A protein and the small-molecule ligand that binds it are described below.
Small molecule (SMILES): CC(=O)N[C@@H]1[C@@H](O)[C@H](O[C@@H]2O[C@H](CO[C@]3(C(=O)O)C[C@H](O)[C@@H](NC(C)=O)[C@H]([C@H](O)[C@H](O)CO)O3)[C@H](O)[C@H](O)[C@H]2O)[C@@H](CO)O[C@H]1O

Sequence of chain 32.B:
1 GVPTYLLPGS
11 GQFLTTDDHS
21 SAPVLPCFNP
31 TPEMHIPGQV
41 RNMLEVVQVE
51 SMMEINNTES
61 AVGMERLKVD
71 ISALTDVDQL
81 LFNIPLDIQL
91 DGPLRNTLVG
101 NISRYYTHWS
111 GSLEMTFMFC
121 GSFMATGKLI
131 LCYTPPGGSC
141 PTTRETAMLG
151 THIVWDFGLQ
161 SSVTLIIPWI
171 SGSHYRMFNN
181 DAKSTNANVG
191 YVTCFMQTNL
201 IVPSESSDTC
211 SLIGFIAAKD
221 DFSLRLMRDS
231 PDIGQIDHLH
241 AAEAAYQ

Sequence of chain 32.A:
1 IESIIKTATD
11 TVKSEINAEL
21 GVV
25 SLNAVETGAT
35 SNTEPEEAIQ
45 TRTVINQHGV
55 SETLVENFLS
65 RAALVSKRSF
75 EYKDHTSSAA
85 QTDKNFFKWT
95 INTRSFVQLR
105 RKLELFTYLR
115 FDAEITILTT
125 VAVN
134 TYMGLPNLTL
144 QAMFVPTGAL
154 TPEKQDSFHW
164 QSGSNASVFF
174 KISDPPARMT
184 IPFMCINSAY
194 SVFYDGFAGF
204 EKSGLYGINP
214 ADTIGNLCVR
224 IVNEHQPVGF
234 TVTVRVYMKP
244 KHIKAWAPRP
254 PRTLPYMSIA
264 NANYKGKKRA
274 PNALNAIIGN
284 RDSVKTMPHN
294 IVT

Binding-site contacts:
Ligand atom C10 contacts residue PRO231 of chain 32.B at 3.5 Å (hydrophobic).
Ligand atom C3 contacts residue ARG104 of chain 32.B at 3.8 Å.
Ligand atom N5 contacts residue PRO231 of chain 32.B at 2.6 Å (h-bond).
Ligand atom C3 contacts residue PRO274 of chain 32.A at 3.7 Å (hydrophobic).
Ligand atom O4 contacts residue PRO231 of chain 32.B at 3.8 Å.
Ligand atom C4 contacts residue ARG104 of chain 32.B at 3.7 Å.
Ligand atom C7 contacts residue ASN180 of chain 32.B at 3.5 Å.
Ligand atom O3 contacts residue GLY282 of chain 32.A at 3.3 Å.
Ligand atom C4 contacts residue ASN275 of chain 32.A at 3.7 Å.
Ligand atom C4 contacts residue PRO231 of chain 32.B at 3.4 Å (hydrophobic).
Ligand atom N5 contacts residue ASN275 of chain 32.A at 3.5 Å (h-bond).
Ligand atom C4 contacts residue ASP91 of chain 32.B at 3.4 Å.
Ligand atom O1B contacts residue ARG104 of chain 32.B at 2.4 Å (salt-bridge).
Ligand atom C1 contacts residue ARG104 of chain 32.B at 3.4 Å.
Ligand atom O4 contacts residue ARG95 of chain 32.B at 3.3 Å (salt-bridge).
Ligand atom O10 contacts residue ASN275 of chain 32.A at 2.7 Å (h-bond).
Ligand atom C3 contacts residue ARG95 of chain 32.B at 3.8 Å.
Ligand atom C4 contacts residue PRO274 of chain 32.A at 3.8 Å (hydrophobic).
Ligand atom C8 contacts residue ASN180 of chain 32.B at 3.0 Å.
Ligand atom O4 contacts residue ASN275 of chain 32.A at 2.8 Å (h-bond).
Ligand atom O6 contacts residue PRO274 of chain 32.A at 3.8 Å.
Ligand atom C10 contacts residue ASN275 of chain 32.A at 3.2 Å.
Ligand atom O1B contacts residue ASP91 of chain 32.B at 3.8 Å.
Ligand atom C5 contacts residue PRO231 of chain 32.B at 3.4 Å (hydrophobic).
Ligand atom O10 contacts residue LYS270 of chain 32.A at 3.0 Å (salt-bridge).
Ligand atom O3 contacts residue PRO274 of chain 32.A at 3.6 Å.
Ligand atom O7 contacts residue ASN180 of chain 32.B at 3.2 Å (h-bond).
Ligand atom O4 contacts residue ASP232 of chain 32.B at 2.9 Å (salt-bridge).
Ligand atom C11 contacts residue ILE233 of chain 32.B at 3.5 Å (hydrophobic).
Ligand atom C5 contacts residue ASN275 of chain 32.A at 3.5 Å.
Ligand atom C4 contacts residue ASP232 of chain 32.B at 3.5 Å.
Ligand atom O7 contacts residue PRO274 of chain 32.A at 3.5 Å.
Ligand atom O7 contacts residue LYS270 of chain 32.A at 3.4 Å (salt-bridge).
Ligand atom C11 contacts residue ASP232 of chain 32.B at 3.4 Å.
Ligand atom C11 contacts residue PRO231 of chain 32.B at 3.5 Å (hydrophobic).
Ligand atom C11 contacts residue GLY234 of chain 32.B at 3.7 Å.
Ligand atom O4 contacts residue ASP91 of chain 32.B at 2.4 Å (salt-bridge).
Ligand atom C10 contacts residue ASP232 of chain 32.B at 3.6 Å.
Ligand atom O6 contacts residue ASP91 of chain 32.B at 3.2 Å.
Ligand atom C10 contacts residue LYS270 of chain 32.A at 3.6 Å.